The small molecule below binds the protein below.
Small molecule (SMILES): CC(=O)N[C@@H]1[C@@H](O)[C@H](O)[C@@H](CO)O[C@H]1O

Binding-site contacts:
Ligand atom O7 contacts residue ASN59 of chain 1.B at 3.6 Å.
Ligand atom C1 contacts residue SER61 of chain 1.B at 3.5 Å.
Ligand atom N2 contacts residue ASN59 of chain 1.B at 3.1 Å (h-bond).
Ligand atom O5 contacts residue SER61 of chain 1.B at 3.1 Å (h-bond).
Ligand atom C1 contacts residue ASN59 of chain 1.B at 1.5 Å.
Ligand atom C5 contacts residue ASN59 of chain 1.B at 3.8 Å.
Ligand atom O5 contacts residue ASN59 of chain 1.B at 2.4 Å (h-bond).
Ligand atom C2 contacts residue ASN59 of chain 1.B at 2.6 Å.
Ligand atom C6 contacts residue SER61 of chain 1.B at 3.9 Å.
Ligand atom C6 contacts residue THR62 of chain 1.B at 4.0 Å.
Ligand atom C4 contacts residue ASN59 of chain 1.B at 4.5 Å.
Ligand atom C5 contacts residue SER61 of chain 1.B at 3.3 Å.
Ligand atom C7 contacts residue ASN59 of chain 1.B at 3.5 Å.
Ligand atom C3 contacts residue ASN59 of chain 1.B at 4.0 Å.
Ligand atom O6 contacts residue THR62 of chain 1.B at 4.4 Å.

Sequence of chain 1.B:
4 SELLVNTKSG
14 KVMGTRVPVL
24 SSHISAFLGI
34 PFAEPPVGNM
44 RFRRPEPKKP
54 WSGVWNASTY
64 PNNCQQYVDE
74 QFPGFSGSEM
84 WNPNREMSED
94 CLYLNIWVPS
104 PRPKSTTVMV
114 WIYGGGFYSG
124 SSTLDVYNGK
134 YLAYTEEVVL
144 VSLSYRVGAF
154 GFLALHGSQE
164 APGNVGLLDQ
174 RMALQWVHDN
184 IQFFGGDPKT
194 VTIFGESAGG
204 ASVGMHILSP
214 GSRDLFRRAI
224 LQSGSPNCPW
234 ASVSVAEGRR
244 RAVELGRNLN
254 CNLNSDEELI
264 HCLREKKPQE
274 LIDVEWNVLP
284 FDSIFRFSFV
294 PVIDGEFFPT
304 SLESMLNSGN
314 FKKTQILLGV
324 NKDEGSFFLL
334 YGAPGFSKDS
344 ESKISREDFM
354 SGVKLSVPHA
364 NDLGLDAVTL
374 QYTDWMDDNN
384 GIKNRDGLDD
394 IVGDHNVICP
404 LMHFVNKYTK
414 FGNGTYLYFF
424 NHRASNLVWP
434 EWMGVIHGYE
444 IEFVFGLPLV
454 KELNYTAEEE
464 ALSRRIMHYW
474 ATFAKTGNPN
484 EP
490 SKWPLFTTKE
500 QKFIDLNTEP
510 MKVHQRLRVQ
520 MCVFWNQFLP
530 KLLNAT